Binding-site contacts:
Ligand atom N17 contacts residue MET174 of chain 1.A at 3.5 Å.
Ligand atom N19 contacts residue TYR123 of chain 1.A at 3.6 Å.
Ligand atom N6 contacts residue ASN172 of chain 1.A at 3.0 Å (h-bond).
Ligand atom N19 contacts residue ALA71 of chain 1.A at 3.6 Å.
Ligand atom C10 contacts residue GLY51 of chain 1.A at 3.8 Å.
Ligand atom C5 contacts residue GLU128 of chain 1.A at 3.5 Å.
Ligand atom N17 contacts residue PHE328 of chain 1.A at 3.9 Å.
Ligand atom C24 contacts residue ALA71 of chain 1.A at 3.6 Å (hydrophobic).
Ligand atom C20 contacts residue ALA71 of chain 1.A at 3.4 Å (hydrophobic).
Ligand atom C18 contacts residue ALA124 of chain 1.A at 3.7 Å (hydrophobic).
Ligand atom C8 contacts residue VAL58 of chain 1.A at 3.8 Å (hydrophobic).
Ligand atom C7 contacts residue GLU128 of chain 1.A at 3.8 Å.
Ligand atom C22 contacts residue GLU122 of chain 1.A at 3.6 Å.
Ligand atom N21 contacts residue GLU122 of chain 1.A at 2.8 Å (salt-bridge).
Ligand atom CL1 contacts residue GLY53 of chain 1.A at 3.5 Å.
Ligand atom C23 contacts residue THR184 of chain 1.A at 3.6 Å.
Ligand atom C18 contacts residue PHE328 of chain 1.A at 3.8 Å (hydrophobic).
Ligand atom N1 contacts residue VAL58 of chain 1.A at 3.7 Å.
Ligand atom C22 contacts residue THR184 of chain 1.A at 3.8 Å.
Ligand atom C5 contacts residue ASP185 of chain 1.A at 3.6 Å.
Ligand atom C22 contacts residue THR105 of chain 1.A at 3.4 Å.
Ligand atom N6 contacts residue ASP185 of chain 1.A at 2.7 Å (salt-bridge).
Ligand atom N21 contacts residue ALA71 of chain 1.A at 3.6 Å.
Ligand atom N6 contacts residue GLU171 of chain 1.A at 2.9 Å (salt-bridge).
Ligand atom C3 contacts residue THR184 of chain 1.A at 3.5 Å.
Ligand atom C11 contacts residue THR52 of chain 1.A at 3.6 Å.
Ligand atom C15 contacts residue VAL58 of chain 1.A at 3.6 Å (hydrophobic).
Ligand atom C15 contacts residue ASP185 of chain 1.A at 3.3 Å.
Ligand atom CL1 contacts residue GLY56 of chain 1.A at 3.5 Å.
Ligand atom C11 contacts residue GLY51 of chain 1.A at 3.5 Å.
Ligand atom CL1 contacts residue ARG57 of chain 1.A at 3.8 Å.
Ligand atom C14 contacts residue VAL58 of chain 1.A at 3.4 Å (hydrophobic).
Ligand atom C20 contacts residue GLU122 of chain 1.A at 3.8 Å.
Ligand atom C18 contacts residue TYR123 of chain 1.A at 3.7 Å (hydrophobic).
Ligand atom C12 contacts residue VAL58 of chain 1.A at 3.7 Å (hydrophobic).
Ligand atom C5 contacts residue GLU171 of chain 1.A at 2.9 Å.
Ligand atom CL1 contacts residue THR52 of chain 1.A at 3.4 Å.
Ligand atom C3 contacts residue ASP185 of chain 1.A at 3.5 Å.
Ligand atom N19 contacts residue ALA124 of chain 1.A at 2.9 Å (h-bond).
Ligand atom C20 contacts residue ALA124 of chain 1.A at 3.8 Å (hydrophobic).

A small-molecule ligand and the protein it binds are described below.
Small molecule (SMILES): NCC1(c2ccc(Cl)cc2)CCN(c2ncnc3[nH]ccc23)CC1

Sequence of chain 1.A:
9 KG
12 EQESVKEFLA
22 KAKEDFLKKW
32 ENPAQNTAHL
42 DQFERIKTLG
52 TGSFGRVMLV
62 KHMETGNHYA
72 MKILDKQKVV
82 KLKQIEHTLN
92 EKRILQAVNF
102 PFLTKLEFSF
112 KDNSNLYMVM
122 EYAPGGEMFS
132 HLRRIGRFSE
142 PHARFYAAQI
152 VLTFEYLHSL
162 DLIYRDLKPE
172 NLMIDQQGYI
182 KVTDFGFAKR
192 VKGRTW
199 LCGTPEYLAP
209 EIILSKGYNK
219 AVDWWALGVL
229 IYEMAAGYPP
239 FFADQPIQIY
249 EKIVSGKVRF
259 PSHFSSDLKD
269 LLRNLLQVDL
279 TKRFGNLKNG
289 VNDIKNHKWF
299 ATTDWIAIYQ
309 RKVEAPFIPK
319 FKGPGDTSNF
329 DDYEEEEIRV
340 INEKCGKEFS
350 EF